Sequence of chain 1.A:
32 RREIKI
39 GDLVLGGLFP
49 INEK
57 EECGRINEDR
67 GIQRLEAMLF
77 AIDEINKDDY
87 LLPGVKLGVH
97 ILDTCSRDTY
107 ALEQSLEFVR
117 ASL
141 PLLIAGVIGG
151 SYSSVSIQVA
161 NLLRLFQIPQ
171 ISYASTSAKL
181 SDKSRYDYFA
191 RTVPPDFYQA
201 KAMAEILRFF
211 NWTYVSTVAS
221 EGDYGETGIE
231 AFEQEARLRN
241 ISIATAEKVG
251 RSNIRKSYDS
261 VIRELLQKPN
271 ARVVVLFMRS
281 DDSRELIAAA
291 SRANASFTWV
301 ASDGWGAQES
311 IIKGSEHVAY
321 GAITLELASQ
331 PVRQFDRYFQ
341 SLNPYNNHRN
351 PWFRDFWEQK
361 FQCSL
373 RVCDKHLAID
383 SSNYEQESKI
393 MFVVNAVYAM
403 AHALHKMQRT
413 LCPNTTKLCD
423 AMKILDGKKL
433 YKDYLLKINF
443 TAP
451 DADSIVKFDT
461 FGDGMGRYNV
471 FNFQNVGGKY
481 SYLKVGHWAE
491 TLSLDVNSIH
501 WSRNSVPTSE

A protein and the small-molecule ligand that binds it are described below.
Small molecule (SMILES): CC(=O)N[C@H]1[C@H](O[C@H]2[C@H](O)[C@@H](NC(C)=O)CO[C@@H]2CO)O[C@H](CO)[C@@H](O)[C@@H]1O

Binding-site contacts:
Ligand atom C2 contacts residue ASN240 of chain 1.A at 2.5 Å.
Ligand atom O5 contacts residue LEU238 of chain 1.A at 4.5 Å.
Ligand atom C5 contacts residue ASN240 of chain 1.A at 3.6 Å.
Ligand atom C4 contacts residue ASN240 of chain 1.A at 4.2 Å.
Ligand atom C3 contacts residue ASN240 of chain 1.A at 3.8 Å.
Ligand atom O5 contacts residue ASN240 of chain 1.A at 2.3 Å (h-bond).
Ligand atom C1 contacts residue ASN240 of chain 1.A at 1.4 Å.
Ligand atom C7 contacts residue ASN240 of chain 1.A at 4.1 Å.
Ligand atom N2 contacts residue ASN240 of chain 1.A at 3.0 Å (h-bond).